Sequence of chain 1.B:
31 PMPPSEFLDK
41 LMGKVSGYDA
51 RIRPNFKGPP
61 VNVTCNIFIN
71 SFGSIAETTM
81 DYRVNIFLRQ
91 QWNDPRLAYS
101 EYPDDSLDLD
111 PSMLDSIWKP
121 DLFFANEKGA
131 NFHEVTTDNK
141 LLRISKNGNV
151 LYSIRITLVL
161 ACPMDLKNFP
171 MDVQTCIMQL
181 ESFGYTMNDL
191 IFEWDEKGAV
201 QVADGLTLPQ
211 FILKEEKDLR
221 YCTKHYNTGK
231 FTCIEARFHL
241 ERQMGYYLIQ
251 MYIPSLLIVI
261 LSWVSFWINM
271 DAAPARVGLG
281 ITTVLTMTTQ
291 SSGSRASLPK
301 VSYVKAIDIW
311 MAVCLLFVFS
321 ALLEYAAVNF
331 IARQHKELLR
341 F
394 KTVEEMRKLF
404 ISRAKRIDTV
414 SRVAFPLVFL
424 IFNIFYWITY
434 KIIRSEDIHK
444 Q

A small-molecule ligand and the protein it binds are described below.
Small molecule (SMILES): CC(=O)N[C@H]1CO[C@H](CO)[C@@H](O[C@@H]2O[C@H](CO)[C@@H](O)[C@H](O)[C@H]2NC=O)[C@@H]1O

Binding-site contacts:
Ligand atom C2 contacts residue ASN62 of chain 1.B at 3.6 Å.
Ligand atom C6 contacts residue PRO59 of chain 1.B at 4.0 Å (hydrophobic).
Ligand atom C3 contacts residue ASN62 of chain 1.B at 4.2 Å.
Ligand atom C6 contacts residue ASN62 of chain 1.B at 3.4 Å.
Ligand atom C6 contacts residue PRO60 of chain 1.B at 4.2 Å (hydrophobic).
Ligand atom O3 contacts residue ILE191 of chain 1.B at 3.8 Å.
Ligand atom C4 contacts residue ASN62 of chain 1.B at 4.5 Å.
Ligand atom O3 contacts residue PRO60 of chain 1.B at 4.3 Å.
Ligand atom O3 contacts residue ASN62 of chain 1.B at 3.7 Å.
Ligand atom C1 contacts residue ASN62 of chain 1.B at 3.3 Å.
Ligand atom O6 contacts residue PRO60 of chain 1.B at 3.5 Å (h-bond).
Ligand atom O5 contacts residue ASN62 of chain 1.B at 2.5 Å (h-bond).
Ligand atom O6 contacts residue ASN62 of chain 1.B at 2.4 Å (h-bond).
Ligand atom C5 contacts residue ASN62 of chain 1.B at 3.6 Å.
Ligand atom O7 contacts residue PRO59 of chain 1.B at 4.0 Å.